Sequence of chain 1.R:
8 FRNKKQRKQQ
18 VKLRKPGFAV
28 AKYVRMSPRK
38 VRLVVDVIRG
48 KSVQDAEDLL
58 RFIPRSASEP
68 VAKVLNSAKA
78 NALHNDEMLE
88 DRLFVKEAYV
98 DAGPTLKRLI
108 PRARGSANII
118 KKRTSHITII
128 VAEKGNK

Sequence of chain 1.Z:
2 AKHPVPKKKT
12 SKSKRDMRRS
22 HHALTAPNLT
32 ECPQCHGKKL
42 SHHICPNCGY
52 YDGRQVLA

Binding-site contacts:
Ligand atom C24 contacts residue ALA2 of chain 1.Z at 4.0 Å (hydrophobic).
Ligand atom C23 contacts residue ARG111 of chain 1.R at 3.5 Å.
Ligand atom C25 contacts residue ARG111 of chain 1.R at 3.9 Å.
Ligand atom O42 contacts residue ARG111 of chain 1.R at 3.5 Å.
Ligand atom C41 contacts residue ARG111 of chain 1.R at 4.4 Å.

This protein binds this small molecule.
Small molecule (SMILES): CC[C@H]1OC(=O)[C@H](C)[C@@H](OC(=O)N2CC(C)(C)C[C@@H]2c2cccnc2)[C@H](C)[C@@H](O[C@@H]2O[C@H](C)C[C@H](N(C)C)[C@H]2O)[C@](C)(OC)C[C@@H](C)C(=O)[C@@H](C)[C@H]2NC(=O)O[C@@]21C